Sequence of chain 1.B:
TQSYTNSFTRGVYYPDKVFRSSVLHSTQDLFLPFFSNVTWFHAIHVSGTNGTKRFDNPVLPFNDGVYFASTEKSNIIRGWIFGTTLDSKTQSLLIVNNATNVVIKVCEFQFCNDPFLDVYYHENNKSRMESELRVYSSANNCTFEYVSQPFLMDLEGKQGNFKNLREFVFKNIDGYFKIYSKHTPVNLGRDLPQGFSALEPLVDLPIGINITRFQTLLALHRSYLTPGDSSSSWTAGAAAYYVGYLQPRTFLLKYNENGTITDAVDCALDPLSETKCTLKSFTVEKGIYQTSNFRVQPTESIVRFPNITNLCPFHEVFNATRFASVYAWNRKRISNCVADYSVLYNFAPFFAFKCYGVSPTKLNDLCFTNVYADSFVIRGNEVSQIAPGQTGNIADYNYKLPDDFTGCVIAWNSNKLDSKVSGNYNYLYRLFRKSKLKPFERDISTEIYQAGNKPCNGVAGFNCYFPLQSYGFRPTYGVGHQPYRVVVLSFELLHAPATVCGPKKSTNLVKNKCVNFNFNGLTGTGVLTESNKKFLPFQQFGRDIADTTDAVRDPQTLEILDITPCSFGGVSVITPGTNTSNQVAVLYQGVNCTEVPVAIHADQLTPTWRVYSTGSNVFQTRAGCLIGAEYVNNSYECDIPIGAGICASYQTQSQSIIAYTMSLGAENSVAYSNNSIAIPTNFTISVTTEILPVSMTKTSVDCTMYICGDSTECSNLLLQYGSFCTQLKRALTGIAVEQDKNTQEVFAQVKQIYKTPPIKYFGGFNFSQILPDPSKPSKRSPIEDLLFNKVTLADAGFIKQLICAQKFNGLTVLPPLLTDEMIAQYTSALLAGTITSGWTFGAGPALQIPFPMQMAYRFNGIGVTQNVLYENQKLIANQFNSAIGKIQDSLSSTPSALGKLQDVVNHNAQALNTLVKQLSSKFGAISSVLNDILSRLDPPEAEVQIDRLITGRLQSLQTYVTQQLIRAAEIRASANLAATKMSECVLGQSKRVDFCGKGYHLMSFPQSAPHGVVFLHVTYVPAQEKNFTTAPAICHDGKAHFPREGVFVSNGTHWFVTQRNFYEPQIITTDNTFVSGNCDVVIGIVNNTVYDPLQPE

A protein and the small-molecule ligand that binds it are described below.
Small molecule (SMILES): CC(=O)N[C@@H]1[C@@H](O)[C@H](O)[C@@H](CO)O[C@H]1O

Binding-site contacts:
Ligand atom C1 contacts residue ASN654 of chain 1.B at 1.4 Å.
Ligand atom C2 contacts residue ASN654 of chain 1.B at 2.5 Å.
Ligand atom C4 contacts residue ASN654 of chain 1.B at 4.2 Å.
Ligand atom N2 contacts residue ASN654 of chain 1.B at 2.9 Å (h-bond).
Ligand atom O7 contacts residue ASN654 of chain 1.B at 4.5 Å.
Ligand atom C3 contacts residue ASN654 of chain 1.B at 3.8 Å.
Ligand atom C7 contacts residue ASN654 of chain 1.B at 3.6 Å.
Ligand atom C5 contacts residue ASN654 of chain 1.B at 3.7 Å.
Ligand atom O5 contacts residue ASN654 of chain 1.B at 2.4 Å (h-bond).
Ligand atom C8 contacts residue ASN654 of chain 1.B at 3.5 Å.